A protein and the small-molecule ligand that binds it are described below.
Small molecule (SMILES): COc1cc(N)nc(CCc2cc(CCN(C)C)cc(F)c2F)c1

Binding-site contacts:
Ligand atom N02 contacts residue MET318 of chain 1.B at 3.5 Å (h-bond).
Ligand atom C09 contacts residue GLU321 of chain 1.B at 3.6 Å.
Ligand atom C15 contacts residue HEM1 of chain 1.P at 3.3 Å.
Ligand atom C03 contacts residue TRP316 of chain 1.B at 3.4 Å (hydrophobic).
Ligand atom C09 contacts residue HEM1 of chain 1.P at 3.5 Å.
Ligand atom C03 contacts residue HEM1 of chain 1.P at 3.2 Å.
Ligand atom C04 contacts residue HEM1 of chain 1.P at 3.5 Å.
Ligand atom N02 contacts residue TRP316 of chain 1.B at 2.8 Å (h-bond).
Ligand atom C13 contacts residue HEM1 of chain 1.P at 3.1 Å.
Ligand atom F13 contacts residue HEM1 of chain 1.P at 2.3 Å.
Ligand atom O07 contacts residue HEM1 of chain 1.P at 3.2 Å.
Ligand atom N01 contacts residue GLU321 of chain 1.B at 2.6 Å (salt-bridge).
Ligand atom C18 contacts residue HEM1 of chain 1.P at 3.5 Å.
Ligand atom C08 contacts residue GLY315 of chain 1.B at 3.4 Å.
Ligand atom N02 contacts residue TYR317 of chain 1.B at 3.4 Å.
Ligand atom C02 contacts residue HEM1 of chain 1.P at 3.5 Å.
Ligand atom F12 contacts residue VAL296 of chain 1.B at 3.1 Å.
Ligand atom C20 contacts residue H4B1 of chain 1.Q at 3.2 Å.
Ligand atom C14 contacts residue HEM1 of chain 1.P at 3.5 Å.
Ligand atom F12 contacts residue HEM1 of chain 1.P at 3.2 Å.
Ligand atom C06 contacts residue GLU321 of chain 1.B at 3.5 Å.
Ligand atom C08 contacts residue HEM1 of chain 1.P at 3.7 Å.
Ligand atom C20 contacts residue HEM1 of chain 1.P at 3.6 Å.
Ligand atom C21 contacts residue H4B1 of chain 1.Q at 3.4 Å.
Ligand atom C08 contacts residue PRO294 of chain 1.B at 3.6 Å (hydrophobic).
Ligand atom C02 contacts residue GLU321 of chain 1.B at 3.4 Å.
Ligand atom C10 contacts residue VAL296 of chain 1.B at 3.8 Å (hydrophobic).
Ligand atom N01 contacts residue HEM1 of chain 1.P at 3.6 Å.
Ligand atom N02 contacts residue HEM1 of chain 1.P at 3.6 Å.
Ligand atom C08 contacts residue PHE313 of chain 1.B at 3.4 Å (hydrophobic).
Ligand atom C02 contacts residue TRP316 of chain 1.B at 3.6 Å (hydrophobic).
Ligand atom C08 contacts residue SER314 of chain 1.B at 3.6 Å.
Ligand atom O07 contacts residue PRO294 of chain 1.B at 3.8 Å.
Ligand atom O07 contacts residue GLY315 of chain 1.B at 3.0 Å (h-bond).
Ligand atom C16 contacts residue HEM1 of chain 1.P at 3.5 Å.
Ligand atom C03 contacts residue PRO294 of chain 1.B at 3.6 Å (hydrophobic).
Ligand atom N19 contacts residue HEM1 of chain 1.P at 3.0 Å (h-bond).
Ligand atom N19 contacts residue H4B1 of chain 1.Q at 3.4 Å (h-bond).
Ligand atom N02 contacts residue GLU321 of chain 1.B at 2.5 Å (salt-bridge).
Ligand atom C20 contacts residue ARG325 of chain 1.B at 3.3 Å.

Sequence of chain 1.B:
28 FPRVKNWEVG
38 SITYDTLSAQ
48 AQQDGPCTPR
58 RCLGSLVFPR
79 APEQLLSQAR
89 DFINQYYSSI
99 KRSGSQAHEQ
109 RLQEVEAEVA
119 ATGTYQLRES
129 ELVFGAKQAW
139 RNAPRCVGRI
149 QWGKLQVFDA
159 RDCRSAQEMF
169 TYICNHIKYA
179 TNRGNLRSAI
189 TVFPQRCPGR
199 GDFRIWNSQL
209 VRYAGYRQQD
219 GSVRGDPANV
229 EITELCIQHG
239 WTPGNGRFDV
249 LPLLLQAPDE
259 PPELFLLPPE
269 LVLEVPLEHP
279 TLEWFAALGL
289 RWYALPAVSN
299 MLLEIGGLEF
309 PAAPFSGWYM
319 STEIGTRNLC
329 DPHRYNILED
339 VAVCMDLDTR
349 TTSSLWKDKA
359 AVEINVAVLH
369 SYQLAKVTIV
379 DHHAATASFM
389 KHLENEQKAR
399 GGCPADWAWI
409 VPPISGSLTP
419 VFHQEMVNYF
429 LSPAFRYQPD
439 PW